Sequence of chain 1.C:
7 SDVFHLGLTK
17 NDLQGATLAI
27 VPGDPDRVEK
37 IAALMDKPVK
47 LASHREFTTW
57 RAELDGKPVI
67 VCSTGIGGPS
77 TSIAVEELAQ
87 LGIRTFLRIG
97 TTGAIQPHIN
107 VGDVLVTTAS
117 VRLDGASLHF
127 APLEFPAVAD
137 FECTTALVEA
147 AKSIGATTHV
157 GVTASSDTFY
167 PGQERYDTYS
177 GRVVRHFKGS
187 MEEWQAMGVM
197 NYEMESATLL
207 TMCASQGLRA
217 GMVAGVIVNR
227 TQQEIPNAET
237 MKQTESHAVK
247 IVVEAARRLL

The protein below binds the small molecule below.
Small molecule (SMILES): O=c1[nH]c(=O)n(COCCO)c(O)c1Cc1cccc(OCc2ccccc2)c1

Sequence of chain 1.D:
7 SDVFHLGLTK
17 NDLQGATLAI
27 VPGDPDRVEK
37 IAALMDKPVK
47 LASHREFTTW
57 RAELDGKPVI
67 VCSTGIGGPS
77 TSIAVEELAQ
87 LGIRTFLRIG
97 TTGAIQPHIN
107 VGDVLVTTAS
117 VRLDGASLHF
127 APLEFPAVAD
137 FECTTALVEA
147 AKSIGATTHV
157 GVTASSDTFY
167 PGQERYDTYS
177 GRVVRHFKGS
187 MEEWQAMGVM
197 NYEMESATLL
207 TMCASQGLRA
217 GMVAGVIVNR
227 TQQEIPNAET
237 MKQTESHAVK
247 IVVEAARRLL

Binding-site contacts:
Ligand atom CAR contacts residue THR97 of chain 1.D at 3.4 Å.
Ligand atom OAD contacts residue THR97 of chain 1.D at 2.9 Å (h-bond).
Ligand atom CAN contacts residue HIS11 of chain 1.C at 3.6 Å.
Ligand atom CAP contacts residue PHE10 of chain 1.C at 3.4 Å (hydrophobic).
Ligand atom OAT contacts residue THR97 of chain 1.D at 3.9 Å.
Ligand atom OAA contacts residue GLN169 of chain 1.D at 3.6 Å (h-bond).
Ligand atom CAL contacts residue PHE10 of chain 1.C at 3.8 Å (hydrophobic).
Ligand atom NAS contacts residue GLN169 of chain 1.D at 2.8 Å (h-bond).
Ligand atom CAN contacts residue ARG51 of chain 1.C at 3.7 Å.
Ligand atom CAV contacts residue PHE10 of chain 1.C at 3.8 Å (hydrophobic).
Ligand atom CAG contacts residue MET237 of chain 1.D at 3.8 Å (hydrophobic).
Ligand atom OAB contacts residue GLU199 of chain 1.D at 3.4 Å.
Ligand atom OAC contacts residue PHE165 of chain 1.D at 3.8 Å.
Ligand atom NAS contacts residue PHE165 of chain 1.D at 3.7 Å.
Ligand atom OAB contacts residue GLN169 of chain 1.D at 2.9 Å (h-bond).
Ligand atom OAC contacts residue HIS11 of chain 1.C at 2.8 Å (h-bond).
Ligand atom OAB contacts residue MET200 of chain 1.D at 3.6 Å.
Ligand atom OAB contacts residue TYR198 of chain 1.D at 3.7 Å.
Ligand atom CAQ contacts residue ILE223 of chain 1.D at 3.8 Å (hydrophobic).
Ligand atom CAH contacts residue ARG171 of chain 1.D at 3.8 Å.
Ligand atom CAQ contacts residue VAL224 of chain 1.D at 3.8 Å (hydrophobic).
Ligand atom CBB contacts residue GLN169 of chain 1.D at 3.6 Å.
Ligand atom CAZ contacts residue GLY99 of chain 1.D at 3.6 Å.
Ligand atom OAC contacts residue ARG51 of chain 1.C at 3.7 Å.
Ligand atom CBA contacts residue GLN169 of chain 1.D at 3.7 Å.
Ligand atom OAA contacts residue ARG171 of chain 1.D at 2.8 Å (salt-bridge).
Ligand atom OAD contacts residue THR98 of chain 1.D at 3.6 Å (h-bond).
Ligand atom CAK contacts residue ARG171 of chain 1.D at 3.4 Å.
Ligand atom CAX contacts residue PHE165 of chain 1.D at 3.8 Å (hydrophobic).
Ligand atom CBA contacts residue PHE165 of chain 1.D at 3.8 Å (hydrophobic).
Ligand atom CAH contacts residue GLU230 of chain 1.D at 3.6 Å.
Ligand atom NAS contacts residue TYR198 of chain 1.D at 3.8 Å.
Ligand atom CAM contacts residue ILE223 of chain 1.D at 3.8 Å (hydrophobic).
Ligand atom CBA contacts residue ARG171 of chain 1.D at 3.9 Å.
Ligand atom CBA contacts residue GLY99 of chain 1.D at 3.8 Å.
Ligand atom CBB contacts residue TYR198 of chain 1.D at 3.6 Å (hydrophobic).
Ligand atom CAI contacts residue PHE10 of chain 1.C at 3.4 Å (hydrophobic).
Ligand atom CAK contacts residue VAL224 of chain 1.D at 3.7 Å (hydrophobic).
Ligand atom CAL contacts residue PHE165 of chain 1.D at 3.9 Å (hydrophobic).
Ligand atom CAO contacts residue MET200 of chain 1.D at 3.8 Å (hydrophobic).